Sequence of chain 1.C:
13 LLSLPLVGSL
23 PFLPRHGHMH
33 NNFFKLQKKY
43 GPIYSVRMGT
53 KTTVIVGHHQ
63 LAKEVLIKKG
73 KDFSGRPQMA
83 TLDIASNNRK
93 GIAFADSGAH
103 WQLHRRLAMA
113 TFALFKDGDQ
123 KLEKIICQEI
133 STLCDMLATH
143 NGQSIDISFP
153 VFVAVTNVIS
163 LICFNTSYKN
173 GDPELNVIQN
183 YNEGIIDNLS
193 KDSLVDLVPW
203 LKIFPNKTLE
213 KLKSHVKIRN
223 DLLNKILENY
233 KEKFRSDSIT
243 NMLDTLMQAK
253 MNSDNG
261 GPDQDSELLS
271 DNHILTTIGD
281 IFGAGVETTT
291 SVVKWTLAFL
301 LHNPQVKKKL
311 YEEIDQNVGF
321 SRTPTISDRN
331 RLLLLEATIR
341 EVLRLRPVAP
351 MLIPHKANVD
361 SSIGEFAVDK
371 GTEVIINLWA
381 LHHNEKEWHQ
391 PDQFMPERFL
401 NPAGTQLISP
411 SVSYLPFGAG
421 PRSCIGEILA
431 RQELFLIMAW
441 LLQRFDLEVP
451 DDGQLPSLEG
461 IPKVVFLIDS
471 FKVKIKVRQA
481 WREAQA

Binding-site contacts:
Ligand atom N17 contacts residue ARG221 of chain 1.C at 3.4 Å (salt-bridge).
Ligand atom O6 contacts residue ASN184 of chain 1.C at 3.0 Å (h-bond).
Ligand atom C12 contacts residue ALA284 of chain 1.C at 4.1 Å (hydrophobic).
Ligand atom C15 contacts residue ASP280 of chain 1.C at 3.5 Å.
Ligand atom N29 contacts residue THR288 of chain 1.C at 3.8 Å.
Ligand atom C3 contacts residue ARG221 of chain 1.C at 3.6 Å.
Ligand atom C1 contacts residue GLY283 of chain 1.C at 4.0 Å.
Ligand atom C32 contacts residue VAL464 of chain 1.C at 4.1 Å (hydrophobic).
Ligand atom O18 contacts residue ARG221 of chain 1.C at 4.1 Å.
Ligand atom N29 contacts residue HEM1 of chain 1.I at 2.6 Å.
Ligand atom C31 contacts residue VAL464 of chain 1.C at 4.0 Å (hydrophobic).
Ligand atom C33 contacts residue ALA95 of chain 1.C at 3.5 Å (hydrophobic).
Ligand atom C16 contacts residue ASP280 of chain 1.C at 4.1 Å.
Ligand atom C24 contacts residue VAL465 of chain 1.C at 4.0 Å (hydrophobic).
Ligand atom C31 contacts residue THR288 of chain 1.C at 4.1 Å.
Ligand atom O6 contacts residue TYR183 of chain 1.C at 3.6 Å.
Ligand atom C30 contacts residue THR288 of chain 1.C at 3.8 Å.
Ligand atom C23 contacts residue PHE96 of chain 1.C at 3.5 Å (hydrophobic).
Ligand atom C8 contacts residue ILE188 of chain 1.C at 4.0 Å (hydrophobic).
Ligand atom O6 contacts residue ILE187 of chain 1.C at 3.3 Å.
Ligand atom N17 contacts residue ASP280 of chain 1.C at 3.8 Å.
Ligand atom C30 contacts residue VAL348 of chain 1.C at 4.0 Å (hydrophobic).
Ligand atom O18 contacts residue ALA87 of chain 1.C at 2.7 Å (h-bond).
Ligand atom C28 contacts residue ALA284 of chain 1.C at 4.0 Å (hydrophobic).
Ligand atom C4 contacts residue ARG221 of chain 1.C at 4.1 Å.
Ligand atom C26 contacts residue ALA284 of chain 1.C at 3.8 Å (hydrophobic).
Ligand atom C34 contacts residue ALA95 of chain 1.C at 3.4 Å (hydrophobic).
Ligand atom C12 contacts residue GLY283 of chain 1.C at 4.0 Å.
Ligand atom C8 contacts residue ASN184 of chain 1.C at 3.7 Å.
Ligand atom C9 contacts residue ILE188 of chain 1.C at 4.0 Å (hydrophobic).
Ligand atom C33 contacts residue ALA284 of chain 1.C at 4.0 Å (hydrophobic).
Ligand atom C20 contacts residue ALA284 of chain 1.C at 3.9 Å (hydrophobic).
Ligand atom C4 contacts residue ASN184 of chain 1.C at 3.4 Å.
Ligand atom O6 contacts residue ARG221 of chain 1.C at 3.4 Å.
Ligand atom N17 contacts residue ALA87 of chain 1.C at 3.6 Å.
Ligand atom C30 contacts residue HEM1 of chain 1.I at 3.6 Å.
Ligand atom C28 contacts residue HEM1 of chain 1.I at 3.1 Å.
Ligand atom C31 contacts residue VAL348 of chain 1.C at 4.1 Å (hydrophobic).
Ligand atom C9 contacts residue GLY283 of chain 1.C at 4.1 Å.
Ligand atom C28 contacts residue THR288 of chain 1.C at 4.0 Å.

This small molecule binds to this protein.
Small molecule (SMILES): C[C@]12CC[C@H](O)C[C@@H]1/C(=N/O)C[C@@H]1[C@@H]2CC[C@]2(C)C(c3cccnc3)=CC[C@@H]12